Binding-site contacts:
Ligand atom C5 contacts residue PHE21 of chain 2.A at 3.6 Å (hydrophobic).
Ligand atom C8 contacts residue ASP43 of chain 2.A at 3.8 Å.
Ligand atom N2 contacts residue ASP43 of chain 2.A at 2.7 Å (salt-bridge).
Ligand atom O2 contacts residue PHE21 of chain 2.A at 3.7 Å.
Ligand atom O6 contacts residue GLN73 of chain 2.A at 2.9 Å (h-bond).
Ligand atom C1 contacts residue GLN73 of chain 2.A at 3.5 Å.
Ligand atom C7 contacts residue LYS112 of chain 2.A at 3.6 Å.
Ligand atom O2 contacts residue GLU36 of chain 2.A at 3.5 Å (salt-bridge).
Ligand atom O3 contacts residue GLU36 of chain 2.A at 3.3 Å (salt-bridge).
Ligand atom C1 contacts residue PHE19 of chain 2.A at 3.8 Å (hydrophobic).
Ligand atom O7 contacts residue LYS112 of chain 2.A at 3.4 Å.
Ligand atom O7 contacts residue ARG79 of chain 2.A at 3.4 Å (salt-bridge).
Ligand atom O3 contacts residue ASP43 of chain 2.A at 3.6 Å.
Ligand atom C6 contacts residue PHE21 of chain 2.A at 3.8 Å (hydrophobic).
Ligand atom C2 contacts residue PRO22 of chain 2.A at 3.5 Å (hydrophobic).
Ligand atom O4 contacts residue VAL42 of chain 2.A at 3.6 Å.
Ligand atom C6 contacts residue PHE19 of chain 2.A at 3.8 Å (hydrophobic).
Ligand atom C2 contacts residue PHE19 of chain 2.A at 3.8 Å (hydrophobic).
Ligand atom C4 contacts residue PHE19 of chain 2.A at 3.7 Å (hydrophobic).
Ligand atom O4 contacts residue LYS24 of chain 2.A at 3.0 Å.
Ligand atom O4 contacts residue PHE21 of chain 2.A at 3.8 Å.
Ligand atom O2 contacts residue PRO22 of chain 2.A at 3.1 Å (h-bond).
Ligand atom O3 contacts residue PRO23 of chain 2.A at 3.7 Å.
Ligand atom C1 contacts residue ASN75 of chain 2.A at 1.4 Å.
Ligand atom O2 contacts residue THR38 of chain 2.A at 3.0 Å (h-bond).
Ligand atom O3 contacts residue LYS24 of chain 2.A at 3.7 Å.
Ligand atom C6 contacts residue THR38 of chain 2.A at 3.7 Å.
Ligand atom C2 contacts residue ASP43 of chain 2.A at 3.6 Å.
Ligand atom C1 contacts residue THR77 of chain 2.A at 3.8 Å.
Ligand atom C2 contacts residue ASN75 of chain 2.A at 2.2 Å.
Ligand atom O3 contacts residue LYS24 of chain 2.A at 3.6 Å.
Ligand atom C3 contacts residue ASN75 of chain 2.A at 3.6 Å.
Ligand atom O5 contacts residue ASN75 of chain 2.A at 2.4 Å (h-bond).
Ligand atom C3 contacts residue ASP43 of chain 2.A at 3.4 Å.
Ligand atom N2 contacts residue ASN75 of chain 2.A at 2.7 Å (h-bond).
Ligand atom C5 contacts residue ASN75 of chain 2.A at 3.6 Å.
Ligand atom C3 contacts residue PHE19 of chain 2.A at 3.7 Å (hydrophobic).
Ligand atom O7 contacts residue VAL42 of chain 2.A at 3.4 Å.
Ligand atom C7 contacts residue ASP43 of chain 2.A at 3.2 Å.
Ligand atom C7 contacts residue ASN75 of chain 2.A at 3.5 Å.

Sequence of chain 2.A:
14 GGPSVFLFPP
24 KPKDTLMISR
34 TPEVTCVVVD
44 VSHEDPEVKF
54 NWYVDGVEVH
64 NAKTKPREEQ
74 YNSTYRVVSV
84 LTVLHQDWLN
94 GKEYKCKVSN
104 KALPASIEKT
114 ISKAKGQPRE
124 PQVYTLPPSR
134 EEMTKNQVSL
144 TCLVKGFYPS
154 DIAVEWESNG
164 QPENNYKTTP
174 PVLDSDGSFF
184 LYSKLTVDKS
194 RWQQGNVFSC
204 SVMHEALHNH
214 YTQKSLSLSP

A protein and the small-molecule ligand that binds it are described below.
Small molecule (SMILES): CC(=O)N[C@H]1[C@H](O[C@H]2[C@H](O)[C@@H](NC(C)=O)CO[C@@H]2CO[C@H]2O[C@@H](C)[C@@H](O)[C@@H](O)[C@@H]2O)O[C@H](CO)[C@@H](O[C@@H]2O[C@H](CO[C@H]3O[C@H](CO)[C@@H](O)[C@H](O)[C@@H]3O[C@@H]3O[C@H](CO)[C@@H](O[C@@H]4O[C@H](CO)[C@H](O)[C@H](O)[C@H]4O)[C@H](O)[C@H]3NC(C)=O)[C@@H](O)[C@H](O[C@H]3O[C@H](CO)[C@@H](O)[C@H](O)[C@@H]3O[C@@H]3O[C@H](CO)[C@@H](O)[C@H](O)[C@H]3NC(C)=O)[C@@H]2O)[C@@H]1O